Sequence of chain 1.D:
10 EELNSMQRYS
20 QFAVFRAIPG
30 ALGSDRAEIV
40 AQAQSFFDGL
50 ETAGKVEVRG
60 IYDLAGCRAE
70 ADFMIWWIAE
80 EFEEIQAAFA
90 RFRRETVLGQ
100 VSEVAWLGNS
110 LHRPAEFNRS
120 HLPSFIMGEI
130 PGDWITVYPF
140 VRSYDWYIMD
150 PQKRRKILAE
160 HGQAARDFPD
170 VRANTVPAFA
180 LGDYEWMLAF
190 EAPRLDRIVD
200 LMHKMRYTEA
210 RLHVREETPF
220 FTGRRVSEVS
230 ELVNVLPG

Binding-site contacts:
Ligand atom C25 contacts residue TRP145 of chain 1.D at 3.4 Å (hydrophobic).
Ligand atom C07 contacts residue PHE189 of chain 1.D at 3.4 Å (hydrophobic).
Ligand atom C22 contacts residue ARG141 of chain 1.D at 3.3 Å.
Ligand atom O38 contacts residue ASN117 of chain 1.D at 3.6 Å (h-bond).
Ligand atom C31 contacts residue HIS120 of chain 1.D at 3.3 Å.
Ligand atom O27 contacts residue TRP145 of chain 1.D at 2.8 Å (h-bond).
Ligand atom O16 contacts residue ARG210 of chain 1.D at 2.9 Å (salt-bridge).
Ligand atom C41 contacts residue ALA164 of chain 1.D at 3.4 Å (hydrophobic).
Ligand atom C30 contacts residue HIS120 of chain 1.D at 3.2 Å.
Ligand atom C14 contacts residue ARG210 of chain 1.D at 3.4 Å.
Ligand atom C22 contacts residue PHE139 of chain 1.D at 3.4 Å (hydrophobic).
Ligand atom O38 contacts residue ALA114 of chain 1.D at 3.5 Å.
Ligand atom FE contacts residue HIS160 of chain 1.D at 2.4 Å.
Ligand atom C42 contacts residue ALA164 of chain 1.D at 3.3 Å (hydrophobic).
Ligand atom C06 contacts residue PHE189 of chain 1.D at 3.3 Å (hydrophobic).
Ligand atom O16 contacts residue PHE139 of chain 1.D at 3.6 Å.
Ligand atom C10 contacts residue HIS160 of chain 1.D at 3.3 Å.
Ligand atom C12 contacts residue TYR137 of chain 1.D at 2.9 Å (hydrophobic).
Ligand atom C34 contacts residue HIS120 of chain 1.D at 3.2 Å.
Ligand atom N02 contacts residue HIS160 of chain 1.D at 2.7 Å (h-bond).
Ligand atom C19 contacts residue ARG141 of chain 1.D at 3.4 Å.
Ligand atom C32 contacts residue HIS120 of chain 1.D at 3.6 Å.
Ligand atom O26 contacts residue ARG141 of chain 1.D at 2.6 Å (salt-bridge).
Ligand atom C08 contacts residue PHE189 of chain 1.D at 3.1 Å (hydrophobic).
Ligand atom O26 contacts residue TRP145 of chain 1.D at 3.5 Å (h-bond).
Ligand atom C45 contacts residue ALA164 of chain 1.D at 3.1 Å (hydrophobic).
Ligand atom C11 contacts residue PHE189 of chain 1.D at 3.2 Å (hydrophobic).
Ligand atom C13 contacts residue TYR137 of chain 1.D at 3.2 Å (hydrophobic).
Ligand atom C44 contacts residue ALA164 of chain 1.D at 3.3 Å (hydrophobic).
Ligand atom O38 contacts residue PHE116 of chain 1.D at 3.0 Å (h-bond).
Ligand atom C11 contacts residue TYR137 of chain 1.D at 3.5 Å (hydrophobic).
Ligand atom O15 contacts residue MET204 of chain 1.D at 3.5 Å.
Ligand atom N05 contacts residue HIS160 of chain 1.D at 3.0 Å (h-bond).
Ligand atom N03 contacts residue HIS160 of chain 1.D at 3.4 Å (h-bond).
Ligand atom C44 contacts residue ARG165 of chain 1.D at 3.5 Å.
Ligand atom C46 contacts residue ARG165 of chain 1.D at 3.5 Å.
Ligand atom C33 contacts residue HIS120 of chain 1.D at 3.2 Å.
Ligand atom C12 contacts residue LEU187 of chain 1.D at 3.5 Å (hydrophobic).
Ligand atom O38 contacts residue GLU115 of chain 1.D at 3.3 Å (salt-bridge).
Ligand atom C07 contacts residue HIS160 of chain 1.D at 3.4 Å.

The small molecule below binds the protein below.
Small molecule (SMILES): C=CC1=C(C)C2=Cc3c(C)c(CCC(=O)O)c4n3[Fe]35<-N6=C(C=c7c(CCC(=O)O)c(C)c(n73)=CC1=N->52)C(C)=C(CCC(=O)O)C6=C4